Binding-site contacts:
Ligand atom C4 contacts residue NAG1 of chain 1.FA at 4.4 Å.
Ligand atom C1 contacts residue GLU522 of chain 1.A at 4.3 Å.
Ligand atom C3 contacts residue GLU522 of chain 1.A at 3.2 Å.
Ligand atom O2 contacts residue NAG1 of chain 1.FA at 3.0 Å (h-bond).
Ligand atom O3 contacts residue GLU522 of chain 1.A at 3.8 Å.
Ligand atom C5 contacts residue NAG1 of chain 1.FA at 3.7 Å.
Ligand atom C2 contacts residue GLU522 of chain 1.A at 3.9 Å.
Ligand atom O4 contacts residue GLU522 of chain 1.A at 3.9 Å.
Ligand atom O6 contacts residue NAG1 of chain 1.FA at 4.1 Å.
Ligand atom O5 contacts residue NAG1 of chain 1.FA at 2.4 Å (h-bond).
Ligand atom C5 contacts residue GLU522 of chain 1.A at 4.2 Å.
Ligand atom C4 contacts residue GLU522 of chain 1.A at 4.0 Å.
Ligand atom C1 contacts residue NAG1 of chain 1.FA at 1.7 Å.
Ligand atom C3 contacts residue NAG1 of chain 1.FA at 4.1 Å.
Ligand atom C2 contacts residue NAG1 of chain 1.FA at 2.8 Å.

The small molecule below binds the protein below.
Small molecule (SMILES): OC[C@H]1O[C@@H](O)[C@@H](O)[C@@H](O)[C@@H]1O

Sequence of chain 1.A:
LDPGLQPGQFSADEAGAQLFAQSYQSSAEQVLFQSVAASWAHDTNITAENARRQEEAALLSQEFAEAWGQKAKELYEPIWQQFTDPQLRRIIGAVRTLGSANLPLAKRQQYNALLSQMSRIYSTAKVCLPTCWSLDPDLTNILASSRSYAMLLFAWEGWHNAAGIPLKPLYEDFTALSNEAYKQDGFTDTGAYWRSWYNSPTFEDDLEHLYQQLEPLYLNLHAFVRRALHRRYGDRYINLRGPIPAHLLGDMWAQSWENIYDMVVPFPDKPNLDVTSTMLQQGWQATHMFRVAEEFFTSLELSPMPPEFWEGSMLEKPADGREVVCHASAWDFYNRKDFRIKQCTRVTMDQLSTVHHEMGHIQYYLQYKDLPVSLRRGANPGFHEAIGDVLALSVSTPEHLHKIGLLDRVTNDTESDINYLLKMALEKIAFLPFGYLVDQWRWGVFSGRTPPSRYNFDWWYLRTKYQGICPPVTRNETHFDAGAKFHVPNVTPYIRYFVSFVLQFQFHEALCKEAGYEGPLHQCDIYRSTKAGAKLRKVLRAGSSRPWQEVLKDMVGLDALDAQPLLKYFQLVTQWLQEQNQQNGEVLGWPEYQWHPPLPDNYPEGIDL